Sequence of chain 1.B:
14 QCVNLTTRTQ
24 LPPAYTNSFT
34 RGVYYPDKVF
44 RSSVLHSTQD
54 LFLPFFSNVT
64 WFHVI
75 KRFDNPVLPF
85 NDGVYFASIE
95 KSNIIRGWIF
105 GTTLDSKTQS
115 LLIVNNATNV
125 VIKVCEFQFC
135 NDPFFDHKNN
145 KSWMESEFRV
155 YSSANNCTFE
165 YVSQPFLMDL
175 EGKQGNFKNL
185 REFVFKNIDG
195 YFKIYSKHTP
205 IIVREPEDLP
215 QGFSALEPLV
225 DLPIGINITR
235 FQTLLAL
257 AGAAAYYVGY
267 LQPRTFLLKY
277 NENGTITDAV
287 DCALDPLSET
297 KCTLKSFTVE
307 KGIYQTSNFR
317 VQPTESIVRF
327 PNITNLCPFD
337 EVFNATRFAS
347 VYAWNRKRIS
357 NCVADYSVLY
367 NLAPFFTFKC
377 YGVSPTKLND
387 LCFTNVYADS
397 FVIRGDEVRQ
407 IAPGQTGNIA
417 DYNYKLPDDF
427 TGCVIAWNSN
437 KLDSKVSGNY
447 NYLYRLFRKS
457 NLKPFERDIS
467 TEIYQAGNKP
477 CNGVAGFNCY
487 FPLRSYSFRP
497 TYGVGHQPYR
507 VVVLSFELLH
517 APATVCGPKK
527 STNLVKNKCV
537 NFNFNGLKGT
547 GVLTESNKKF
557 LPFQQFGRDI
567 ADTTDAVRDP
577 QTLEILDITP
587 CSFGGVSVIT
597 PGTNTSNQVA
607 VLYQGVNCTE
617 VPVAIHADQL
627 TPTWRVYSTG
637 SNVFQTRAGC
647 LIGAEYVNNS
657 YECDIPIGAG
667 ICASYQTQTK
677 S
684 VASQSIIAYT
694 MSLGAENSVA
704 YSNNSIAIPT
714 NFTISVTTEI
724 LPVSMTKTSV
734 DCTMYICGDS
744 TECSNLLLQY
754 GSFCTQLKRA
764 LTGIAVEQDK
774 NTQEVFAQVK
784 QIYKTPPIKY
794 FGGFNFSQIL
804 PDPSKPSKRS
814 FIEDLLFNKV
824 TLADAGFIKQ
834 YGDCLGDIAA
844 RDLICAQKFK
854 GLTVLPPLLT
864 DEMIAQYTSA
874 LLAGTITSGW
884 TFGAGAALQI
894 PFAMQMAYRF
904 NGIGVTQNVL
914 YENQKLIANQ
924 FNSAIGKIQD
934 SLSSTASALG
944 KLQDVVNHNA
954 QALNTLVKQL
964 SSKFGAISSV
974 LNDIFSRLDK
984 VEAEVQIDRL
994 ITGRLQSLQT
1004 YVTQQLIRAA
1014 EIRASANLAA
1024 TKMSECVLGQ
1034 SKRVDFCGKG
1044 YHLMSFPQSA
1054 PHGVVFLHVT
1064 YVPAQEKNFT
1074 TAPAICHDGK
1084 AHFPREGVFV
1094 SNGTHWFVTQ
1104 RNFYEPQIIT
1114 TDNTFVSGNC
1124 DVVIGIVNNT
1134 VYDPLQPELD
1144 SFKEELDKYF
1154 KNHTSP

Binding-site contacts:
Ligand atom C6 contacts residue TYR28 of chain 1.B at 3.9 Å (hydrophobic).
Ligand atom C5 contacts residue TYR28 of chain 1.B at 4.2 Å (hydrophobic).
Ligand atom C4 contacts residue ASN61 of chain 1.B at 4.2 Å.
Ligand atom N2 contacts residue ASN61 of chain 1.B at 3.0 Å (h-bond).
Ligand atom C1 contacts residue ASN61 of chain 1.B at 1.4 Å.
Ligand atom O6 contacts residue TYR28 of chain 1.B at 3.5 Å.
Ligand atom C3 contacts residue ASN61 of chain 1.B at 3.8 Å.
Ligand atom O5 contacts residue ASN61 of chain 1.B at 2.3 Å (h-bond).
Ligand atom C8 contacts residue ASN61 of chain 1.B at 4.5 Å.
Ligand atom C5 contacts residue ASN61 of chain 1.B at 3.7 Å.
Ligand atom C1 contacts residue TYR28 of chain 1.B at 4.2 Å (hydrophobic).
Ligand atom O5 contacts residue TYR28 of chain 1.B at 3.3 Å.
Ligand atom C7 contacts residue ASN61 of chain 1.B at 3.1 Å.
Ligand atom C2 contacts residue ASN61 of chain 1.B at 2.5 Å.
Ligand atom O7 contacts residue ASN61 of chain 1.B at 2.9 Å (h-bond).

A small-molecule ligand and the protein it binds are described below.
Small molecule (SMILES): CC(=O)N[C@@H]1[C@@H](O)[C@H](O)[C@@H](CO)O[C@H]1O